Binding-site contacts:
Ligand atom O5 contacts residue VAL458 of chain 1.I at 3.7 Å.
Ligand atom C7 contacts residue GLN461 of chain 1.I at 4.4 Å.
Ligand atom N2 contacts residue VAL458 of chain 1.I at 3.4 Å (h-bond).
Ligand atom N2 contacts residue GLN461 of chain 1.I at 4.5 Å.
Ligand atom C7 contacts residue ASN462 of chain 1.I at 3.8 Å.
Ligand atom C2 contacts residue VAL458 of chain 1.I at 4.2 Å (hydrophobic).
Ligand atom C8 contacts residue VAL458 of chain 1.I at 3.4 Å (hydrophobic).
Ligand atom C8 contacts residue TYR460 of chain 1.I at 3.4 Å (hydrophobic).
Ligand atom C3 contacts residue VAL458 of chain 1.I at 3.7 Å (hydrophobic).
Ligand atom C1 contacts residue ASN462 of chain 1.I at 1.5 Å.
Ligand atom C1 contacts residue TYR460 of chain 1.I at 3.7 Å (hydrophobic).
Ligand atom C8 contacts residue GLN461 of chain 1.I at 3.5 Å.
Ligand atom O6 contacts residue ASN462 of chain 1.I at 3.8 Å.
Ligand atom O5 contacts residue ASN462 of chain 1.I at 2.4 Å (h-bond).
Ligand atom C6 contacts residue ASN462 of chain 1.I at 4.4 Å.
Ligand atom C5 contacts residue ASN462 of chain 1.I at 3.6 Å.
Ligand atom C1 contacts residue VAL458 of chain 1.I at 4.4 Å (hydrophobic).
Ligand atom C2 contacts residue ASN462 of chain 1.I at 2.5 Å.
Ligand atom C5 contacts residue VAL458 of chain 1.I at 3.8 Å (hydrophobic).
Ligand atom C4 contacts residue ASN462 of chain 1.I at 4.3 Å.
Ligand atom C7 contacts residue VAL458 of chain 1.I at 3.5 Å (hydrophobic).
Ligand atom O3 contacts residue VAL458 of chain 1.I at 3.0 Å (h-bond).
Ligand atom C6 contacts residue PRO410 of chain 1.I at 4.1 Å (hydrophobic).
Ligand atom N2 contacts residue TYR460 of chain 1.I at 2.8 Å (h-bond).
Ligand atom C8 contacts residue SER25 of chain 1.I at 3.3 Å.
Ligand atom C3 contacts residue ASN462 of chain 1.I at 3.8 Å.
Ligand atom O7 contacts residue VAL458 of chain 1.I at 4.2 Å.
Ligand atom C6 contacts residue VAL458 of chain 1.I at 3.8 Å (hydrophobic).
Ligand atom O6 contacts residue PRO410 of chain 1.I at 3.3 Å.
Ligand atom C7 contacts residue TYR460 of chain 1.I at 3.5 Å (hydrophobic).
Ligand atom N2 contacts residue ASN462 of chain 1.I at 2.9 Å (h-bond).
Ligand atom C2 contacts residue TYR460 of chain 1.I at 3.8 Å (hydrophobic).
Ligand atom O7 contacts residue ASN462 of chain 1.I at 4.1 Å.
Ligand atom C3 contacts residue TYR460 of chain 1.I at 4.3 Å (hydrophobic).
Ligand atom C8 contacts residue THR459 of chain 1.I at 4.2 Å.

A protein and the small-molecule ligand that binds it are described below.
Small molecule (SMILES): CC(=O)N[C@H]1[C@H](O[C@H]2[C@H](O)[C@@H](NC(C)=O)CO[C@@H]2CO)O[C@H](CO)[C@@H](O)[C@@H]1O

Sequence of chain 1.I:
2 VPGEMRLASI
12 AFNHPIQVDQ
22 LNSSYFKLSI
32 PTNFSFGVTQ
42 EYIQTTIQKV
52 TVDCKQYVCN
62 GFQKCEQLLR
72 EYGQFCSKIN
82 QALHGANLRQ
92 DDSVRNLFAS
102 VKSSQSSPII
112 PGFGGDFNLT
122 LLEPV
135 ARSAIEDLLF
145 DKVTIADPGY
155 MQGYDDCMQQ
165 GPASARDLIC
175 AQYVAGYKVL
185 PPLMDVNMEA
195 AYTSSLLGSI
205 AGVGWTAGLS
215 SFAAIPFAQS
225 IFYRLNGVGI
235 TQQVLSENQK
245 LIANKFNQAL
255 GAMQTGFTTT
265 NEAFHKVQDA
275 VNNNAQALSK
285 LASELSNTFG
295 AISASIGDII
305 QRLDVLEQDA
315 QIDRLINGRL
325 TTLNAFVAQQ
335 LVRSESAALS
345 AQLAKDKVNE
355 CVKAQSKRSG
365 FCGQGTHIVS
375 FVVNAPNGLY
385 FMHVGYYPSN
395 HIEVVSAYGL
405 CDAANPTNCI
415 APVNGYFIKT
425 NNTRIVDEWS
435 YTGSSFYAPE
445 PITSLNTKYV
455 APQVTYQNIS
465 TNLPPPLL